The protein below binds the small molecule below.
Small molecule (SMILES): Nc1nc2c(ncn2[C@@H]2O[C@H](CO[P](=O)(O)O[P](=O)(O)NP(=O)(O)O)[C@@H](O)[C@H]2O)c(=O)[nH]1

Sequence of chain 1.A:
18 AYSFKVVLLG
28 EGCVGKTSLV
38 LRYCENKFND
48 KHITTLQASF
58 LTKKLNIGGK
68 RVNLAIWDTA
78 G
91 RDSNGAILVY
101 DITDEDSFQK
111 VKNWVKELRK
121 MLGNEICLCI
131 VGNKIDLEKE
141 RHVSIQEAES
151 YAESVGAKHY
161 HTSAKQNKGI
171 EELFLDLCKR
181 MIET

Binding-site contacts:
Ligand atom C6 contacts residue ASP136 of chain 1.A at 3.5 Å.
Ligand atom O1A contacts residue GLY32 of chain 1.A at 3.2 Å.
Ligand atom O1A contacts residue THR34 of chain 1.A at 3.5 Å (h-bond).
Ligand atom O1G contacts residue HIS49 of chain 1.A at 2.6 Å (h-bond).
Ligand atom O2A contacts residue HIS49 of chain 1.A at 3.2 Å.
Ligand atom O3A contacts residue GLY32 of chain 1.A at 3.2 Å (h-bond).
Ligand atom O1A contacts residue SER35 of chain 1.A at 2.6 Å (h-bond).
Ligand atom O1B contacts residue LYS33 of chain 1.A at 2.7 Å (salt-bridge).
Ligand atom C2 contacts residue ASP136 of chain 1.A at 3.5 Å.
Ligand atom O2B contacts residue MG1 of chain 1.C at 2.0 Å.
Ligand atom O4' contacts residue LYS134 of chain 1.A at 3.0 Å (salt-bridge).
Ligand atom O6 contacts residue ASN133 of chain 1.A at 3.5 Å (h-bond).
Ligand atom O3' contacts residue ASP47 of chain 1.A at 2.7 Å (salt-bridge).
Ligand atom O2' contacts residue ASN46 of chain 1.A at 2.6 Å (h-bond).
Ligand atom C8 contacts residue SER35 of chain 1.A at 3.4 Å.
Ligand atom PG contacts residue MG1 of chain 1.C at 3.3 Å.
Ligand atom PG contacts residue HIS49 of chain 1.A at 3.5 Å.
Ligand atom N3B contacts residue MG1 of chain 1.C at 3.5 Å.
Ligand atom O6 contacts residue LYS134 of chain 1.A at 3.5 Å.
Ligand atom N2 contacts residue ASP136 of chain 1.A at 2.6 Å (salt-bridge).
Ligand atom PB contacts residue MG1 of chain 1.C at 3.3 Å.
Ligand atom N3B contacts residue GLY29 of chain 1.A at 2.8 Å (h-bond).
Ligand atom O1B contacts residue GLY32 of chain 1.A at 3.2 Å (h-bond).
Ligand atom O2B contacts residue THR34 of chain 1.A at 3.0 Å (h-bond).
Ligand atom O6 contacts residue SER163 of chain 1.A at 3.2 Å (h-bond).
Ligand atom O1G contacts residue THR51 of chain 1.A at 2.5 Å (h-bond).
Ligand atom O2' contacts residue PHE45 of chain 1.A at 3.2 Å.
Ligand atom O6 contacts residue ASP136 of chain 1.A at 3.3 Å (salt-bridge).
Ligand atom O3G contacts residue GLY78 of chain 1.A at 3.2 Å.
Ligand atom O2G contacts residue MG1 of chain 1.C at 2.1 Å.
Ligand atom O2G contacts residue THR52 of chain 1.A at 2.9 Å (h-bond).
Ligand atom N7 contacts residue ASN133 of chain 1.A at 3.0 Å (h-bond).
Ligand atom O6 contacts residue LYS165 of chain 1.A at 3.2 Å (salt-bridge).
Ligand atom O6 contacts residue ALA164 of chain 1.A at 2.8 Å (h-bond).
Ligand atom O5' contacts residue SER35 of chain 1.A at 3.5 Å (h-bond).
Ligand atom O3G contacts residue LYS33 of chain 1.A at 2.9 Å (salt-bridge).
Ligand atom O2' contacts residue ASP47 of chain 1.A at 3.4 Å (salt-bridge).
Ligand atom O1G contacts residue GLY29 of chain 1.A at 3.4 Å (h-bond).
Ligand atom N1 contacts residue ASP136 of chain 1.A at 2.7 Å (salt-bridge).
Ligand atom N3B contacts residue HIS49 of chain 1.A at 3.4 Å (h-bond).